Binding-site contacts:
Ligand atom O16 contacts residue ARG120 of chain 1.I at 3.0 Å (salt-bridge).
Ligand atom O14 contacts residue ILE327 of chain 1.I at 2.7 Å (h-bond).
Ligand atom O6 contacts residue GLY164 of chain 1.I at 3.4 Å (h-bond).
Ligand atom O9 contacts residue EDO1 of chain 1.HA at 3.2 Å (h-bond).
Ligand atom O1 contacts residue LEU124 of chain 1.I at 2.8 Å (h-bond).
Ligand atom C15 contacts residue ILE327 of chain 1.I at 3.2 Å (hydrophobic).
Ligand atom O6 contacts residue SER162 of chain 1.I at 2.8 Å (h-bond).
Ligand atom O17 contacts residue ARG397 of chain 1.I at 3.2 Å (salt-bridge).
Ligand atom O18 contacts residue LYS22 of chain 1.I at 3.3 Å (salt-bridge).
Ligand atom O10 contacts residue EDO1 of chain 1.HA at 3.2 Å (h-bond).
Ligand atom O11 contacts residue ARG120 of chain 1.I at 3.1 Å.
Ligand atom N1 contacts residue ASP123 of chain 1.I at 2.8 Å (salt-bridge).
Ligand atom C7 contacts residue ASN23 of chain 1.I at 3.0 Å.
Ligand atom O5 contacts residue VAL163 of chain 1.I at 2.8 Å (h-bond).
Ligand atom O19 contacts residue ARG331 of chain 1.I at 2.8 Å (salt-bridge).
Ligand atom C8 contacts residue ASN23 of chain 1.I at 3.2 Å.
Ligand atom C6 contacts residue PRO121 of chain 1.I at 3.4 Å (hydrophobic).
Ligand atom O19 contacts residue ARG371 of chain 1.I at 3.1 Å (salt-bridge).
Ligand atom O8 contacts residue ARG120 of chain 1.I at 3.4 Å (salt-bridge).
Ligand atom O12 contacts residue ASN23 of chain 1.I at 3.2 Å.
Ligand atom O9 contacts residue GLY164 of chain 1.I at 3.0 Å (h-bond).
Ligand atom O1 contacts residue ASP123 of chain 1.I at 3.2 Å (salt-bridge).
Ligand atom O18 contacts residue ARG371 of chain 1.I at 2.8 Å (salt-bridge).
Ligand atom O15 contacts residue ARG397 of chain 1.I at 2.5 Å (salt-bridge).
Ligand atom O18 contacts residue LEU370 of chain 1.I at 3.4 Å.
Ligand atom O11 contacts residue PRO121 of chain 1.I at 3.4 Å.
Ligand atom N3 contacts residue ASN23 of chain 1.I at 3.4 Å (h-bond).
Ligand atom O21 contacts residue ASN23 of chain 1.I at 3.4 Å (h-bond).
Ligand atom O19 contacts residue ALA305 of chain 1.I at 3.3 Å.
Ligand atom C1 contacts residue PRO121 of chain 1.I at 3.2 Å (hydrophobic).
Ligand atom O12 contacts residue TRP95 of chain 1.I at 3.4 Å.
Ligand atom O13 contacts residue LYS22 of chain 1.I at 3.0 Å (salt-bridge).
Ligand atom O1 contacts residue VAL122 of chain 1.I at 3.1 Å.
Ligand atom O22 contacts residue THR304 of chain 1.I at 3.4 Å.
Ligand atom O15 contacts residue LYS22 of chain 1.I at 2.6 Å (salt-bridge).
Ligand atom C6 contacts residue SER162 of chain 1.I at 3.4 Å.
Ligand atom O2 contacts residue PRO121 of chain 1.I at 3.4 Å.
Ligand atom N1 contacts residue PRO121 of chain 1.I at 3.3 Å (h-bond).
Ligand atom O10 contacts residue ARG120 of chain 1.I at 2.9 Å (salt-bridge).
Ligand atom O2 contacts residue LYS160 of chain 1.I at 2.9 Å (salt-bridge).

The protein below binds the small molecule below.
Small molecule (SMILES): CC(=O)N[C@H]1[C@@H](O[P](=O)(O)O[P](=O)(O)OC[C@H]2O[C@@H](n3ccc(=O)[nH]c3=O)[C@H](O)[C@@H]2O)O[C@H](CO)[C@@H](O)[C@@H]1O[C@@](C)(OP(=O)(O)O)C(=O)O

Sequence of chain 1.I:
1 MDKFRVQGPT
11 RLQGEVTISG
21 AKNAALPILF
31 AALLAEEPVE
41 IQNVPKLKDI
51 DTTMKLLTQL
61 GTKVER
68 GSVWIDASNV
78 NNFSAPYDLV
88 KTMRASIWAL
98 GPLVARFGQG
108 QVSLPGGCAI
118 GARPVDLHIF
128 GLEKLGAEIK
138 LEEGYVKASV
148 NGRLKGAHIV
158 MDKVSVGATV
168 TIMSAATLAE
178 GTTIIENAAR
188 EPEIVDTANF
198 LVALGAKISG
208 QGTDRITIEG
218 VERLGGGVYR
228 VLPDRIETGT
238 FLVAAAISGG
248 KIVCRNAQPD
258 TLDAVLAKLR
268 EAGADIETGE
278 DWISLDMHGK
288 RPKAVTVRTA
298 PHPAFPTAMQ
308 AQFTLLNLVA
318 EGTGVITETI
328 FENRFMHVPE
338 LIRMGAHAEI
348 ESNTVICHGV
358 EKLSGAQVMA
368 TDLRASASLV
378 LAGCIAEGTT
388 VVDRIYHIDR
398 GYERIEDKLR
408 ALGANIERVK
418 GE